A small-molecule ligand and the protein it binds are described below.
Small molecule (SMILES): C/C=C(\C)CC/C=C(\C)CCC=C(C)C

Sequence of chain 1.C:
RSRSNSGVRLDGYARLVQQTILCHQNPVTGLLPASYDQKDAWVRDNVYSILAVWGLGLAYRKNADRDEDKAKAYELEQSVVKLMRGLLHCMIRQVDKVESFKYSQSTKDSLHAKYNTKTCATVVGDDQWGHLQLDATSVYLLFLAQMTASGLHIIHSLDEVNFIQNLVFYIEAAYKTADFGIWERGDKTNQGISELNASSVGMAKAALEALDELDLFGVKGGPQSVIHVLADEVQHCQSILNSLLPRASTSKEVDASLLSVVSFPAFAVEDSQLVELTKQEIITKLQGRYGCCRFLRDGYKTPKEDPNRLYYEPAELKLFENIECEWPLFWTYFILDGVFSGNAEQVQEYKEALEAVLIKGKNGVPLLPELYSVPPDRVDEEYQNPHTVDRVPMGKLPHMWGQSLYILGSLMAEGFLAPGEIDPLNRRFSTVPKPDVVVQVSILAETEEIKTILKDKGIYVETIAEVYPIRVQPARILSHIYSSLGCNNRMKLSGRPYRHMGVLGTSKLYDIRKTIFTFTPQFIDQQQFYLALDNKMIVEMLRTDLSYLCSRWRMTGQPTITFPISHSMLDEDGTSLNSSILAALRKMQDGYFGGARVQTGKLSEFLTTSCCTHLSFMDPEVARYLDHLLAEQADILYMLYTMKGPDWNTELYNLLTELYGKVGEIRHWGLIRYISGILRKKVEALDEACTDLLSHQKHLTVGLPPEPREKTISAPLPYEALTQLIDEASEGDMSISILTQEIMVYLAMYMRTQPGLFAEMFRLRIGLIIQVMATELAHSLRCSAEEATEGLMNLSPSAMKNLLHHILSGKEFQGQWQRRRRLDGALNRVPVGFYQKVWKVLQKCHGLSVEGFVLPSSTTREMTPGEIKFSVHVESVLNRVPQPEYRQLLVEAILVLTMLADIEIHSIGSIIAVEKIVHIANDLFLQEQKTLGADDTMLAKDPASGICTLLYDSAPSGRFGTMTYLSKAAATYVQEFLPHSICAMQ

Binding-site contacts:
Ligand atom C8 contacts residue GLU1141 of chain 1.C at 3.2 Å.
Ligand atom C2 contacts residue LEU1137 of chain 1.C at 3.7 Å (hydrophobic).
Ligand atom C1 contacts residue LEU1137 of chain 1.C at 4.1 Å (hydrophobic).
Ligand atom C8 contacts residue VAL1211 of chain 1.C at 3.0 Å (hydrophobic).
Ligand atom C6 contacts residue VAL1211 of chain 1.C at 3.4 Å (hydrophobic).
Ligand atom C7 contacts residue ALA1207 of chain 1.C at 3.7 Å (hydrophobic).
Ligand atom C11 contacts residue LEU1134 of chain 1.C at 4.0 Å (hydrophobic).
Ligand atom C5 contacts residue ALA1208 of chain 1.C at 3.5 Å (hydrophobic).
Ligand atom C6 contacts residue GLU1141 of chain 1.C at 3.5 Å.
Ligand atom C1 contacts residue ILE1140 of chain 1.C at 4.0 Å (hydrophobic).
Ligand atom C15 contacts residue ALA1138 of chain 1.C at 2.8 Å (hydrophobic).
Ligand atom C14 contacts residue SER1144 of chain 1.C at 3.7 Å.
Ligand atom C15 contacts residue VAL1078 of chain 1.C at 3.9 Å (hydrophobic).
Ligand atom C4 contacts residue ARG330 of chain 1.J at 3.1 Å.
Ligand atom C10 contacts residue ALA1207 of chain 1.C at 3.7 Å (hydrophobic).
Ligand atom C13 contacts residue GLU1141 of chain 1.C at 4.0 Å.
Ligand atom C7 contacts residue GLU1141 of chain 1.C at 3.2 Å.
Ligand atom C5 contacts residue ALA1207 of chain 1.C at 3.5 Å (hydrophobic).
Ligand atom C1 contacts residue CYS1220 of chain 1.C at 1.5 Å (hydrophobic).
Ligand atom C6 contacts residue ALA1208 of chain 1.C at 3.8 Å (hydrophobic).
Ligand atom C13 contacts residue ALA1138 of chain 1.C at 3.7 Å (hydrophobic).
Ligand atom C1 contacts residue GLU1141 of chain 1.C at 3.9 Å.
Ligand atom C9 contacts residue VAL1211 of chain 1.C at 3.5 Å (hydrophobic).
Ligand atom C14 contacts residue LYS1081 of chain 1.C at 3.4 Å.
Ligand atom C14 contacts residue ILE1145 of chain 1.C at 3.7 Å (hydrophobic).
Ligand atom C15 contacts residue LYS1081 of chain 1.C at 3.7 Å.
Ligand atom C9 contacts residue GLU1141 of chain 1.C at 3.6 Å.
Ligand atom C7 contacts residue VAL1211 of chain 1.C at 3.7 Å (hydrophobic).
Ligand atom C12 contacts residue LEU1134 of chain 1.C at 3.9 Å (hydrophobic).
Ligand atom C5 contacts residue LEU1137 of chain 1.C at 4.0 Å (hydrophobic).
Ligand atom C4 contacts residue ALA1208 of chain 1.C at 3.7 Å (hydrophobic).
Ligand atom C6 contacts residue ALA1207 of chain 1.C at 3.4 Å (hydrophobic).
Ligand atom C3 contacts residue CYS1220 of chain 1.C at 3.6 Å (hydrophobic).
Ligand atom C12 contacts residue ALA1138 of chain 1.C at 3.4 Å (hydrophobic).
Ligand atom C10 contacts residue VAL1211 of chain 1.C at 1.7 Å (hydrophobic).
Ligand atom C3 contacts residue GLU1141 of chain 1.C at 4.1 Å.
Ligand atom C8 contacts residue ALA1207 of chain 1.C at 3.9 Å (hydrophobic).
Ligand atom C2 contacts residue GLU1141 of chain 1.C at 4.1 Å.
Ligand atom C14 contacts residue HIS1143 of chain 1.C at 3.7 Å.
Ligand atom C2 contacts residue CYS1220 of chain 1.C at 3.0 Å (hydrophobic).

Sequence of chain 1.J:
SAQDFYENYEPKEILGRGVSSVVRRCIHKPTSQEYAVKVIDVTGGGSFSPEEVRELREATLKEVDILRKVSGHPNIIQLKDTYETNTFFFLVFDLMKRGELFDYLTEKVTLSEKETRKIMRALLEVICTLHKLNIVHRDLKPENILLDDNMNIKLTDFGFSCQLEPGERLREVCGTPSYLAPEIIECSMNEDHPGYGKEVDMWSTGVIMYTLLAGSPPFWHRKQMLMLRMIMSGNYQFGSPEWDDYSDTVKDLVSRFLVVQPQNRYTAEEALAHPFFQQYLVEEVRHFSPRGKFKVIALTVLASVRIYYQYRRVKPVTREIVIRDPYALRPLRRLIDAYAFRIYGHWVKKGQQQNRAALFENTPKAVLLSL